Binding-site contacts:
Ligand atom C8 contacts residue TYR192 of chain 1.E at 3.8 Å (hydrophobic).
Ligand atom C7 contacts residue TRP146 of chain 1.E at 3.4 Å (hydrophobic).
Ligand atom C21 contacts residue LEU37 of chain 1.A at 3.8 Å (hydrophobic).
Ligand atom C18 contacts residue TRP54 of chain 1.A at 3.6 Å (hydrophobic).
Ligand atom C9 contacts residue CYS187 of chain 1.E at 3.8 Å (hydrophobic).
Ligand atom C4 contacts residue TRP146 of chain 1.E at 3.0 Å (hydrophobic).
Ligand atom C5 contacts residue LEU107 of chain 1.A at 3.5 Å (hydrophobic).
Ligand atom C3 contacts residue CYS188 of chain 1.E at 3.6 Å (hydrophobic).
Ligand atom C20 contacts residue TRP54 of chain 1.A at 3.6 Å (hydrophobic).
Ligand atom C15 contacts residue SER145 of chain 1.E at 3.8 Å.
Ligand atom C12 contacts residue TYR192 of chain 1.E at 3.7 Å (hydrophobic).
Ligand atom C18 contacts residue TRP146 of chain 1.E at 3.7 Å (hydrophobic).
Ligand atom O1 contacts residue CYS188 of chain 1.E at 2.5 Å (h-bond).
Ligand atom O2 contacts residue TYR185 of chain 1.E at 3.3 Å.
Ligand atom C15 contacts residue TRP146 of chain 1.E at 3.9 Å (hydrophobic).
Ligand atom C2 contacts residue LEU117 of chain 1.A at 3.6 Å (hydrophobic).
Ligand atom C15 contacts residue TYR92 of chain 1.E at 2.9 Å (hydrophobic).
Ligand atom O1 contacts residue CYS187 of chain 1.E at 2.5 Å (h-bond).
Ligand atom C22 contacts residue TRP146 of chain 1.E at 3.6 Å (hydrophobic).
Ligand atom C19 contacts residue TYR92 of chain 1.E at 3.9 Å (hydrophobic).
Ligand atom C6 contacts residue GLN115 of chain 1.A at 3.9 Å.
Ligand atom C20 contacts residue TRP146 of chain 1.E at 4.0 Å (hydrophobic).
Ligand atom C17 contacts residue TYR92 of chain 1.E at 3.9 Å (hydrophobic).
Ligand atom C13 contacts residue TRP146 of chain 1.E at 3.9 Å (hydrophobic).
Ligand atom C1 contacts residue TRP146 of chain 1.E at 3.9 Å (hydrophobic).
Ligand atom C1 contacts residue LEU117 of chain 1.A at 3.9 Å (hydrophobic).
Ligand atom C2 contacts residue LEU107 of chain 1.A at 3.2 Å (hydrophobic).
Ligand atom C3 contacts residue CYS187 of chain 1.E at 3.6 Å (hydrophobic).
Ligand atom C3 contacts residue TYR192 of chain 1.E at 4.0 Å (hydrophobic).
Ligand atom C16 contacts residue TYR92 of chain 1.E at 3.8 Å (hydrophobic).
Ligand atom C13 contacts residue TYR92 of chain 1.E at 2.9 Å (hydrophobic).
Ligand atom C7 contacts residue THR147 of chain 1.E at 3.9 Å.
Ligand atom C16 contacts residue TYR185 of chain 1.E at 3.8 Å (hydrophobic).
Ligand atom C5 contacts residue GLN115 of chain 1.A at 3.8 Å.
Ligand atom C11 contacts residue TYR185 of chain 1.E at 3.8 Å (hydrophobic).
Ligand atom C1 contacts residue LEU107 of chain 1.A at 3.9 Å (hydrophobic).
Ligand atom C8 contacts residue TRP146 of chain 1.E at 3.3 Å (hydrophobic).
Ligand atom C14 contacts residue TRP54 of chain 1.A at 3.8 Å (hydrophobic).
Ligand atom C6 contacts residue LEU117 of chain 1.A at 4.1 Å (hydrophobic).
Ligand atom C5 contacts residue LEU117 of chain 1.A at 3.8 Å (hydrophobic).

Sequence of chain 1.A:
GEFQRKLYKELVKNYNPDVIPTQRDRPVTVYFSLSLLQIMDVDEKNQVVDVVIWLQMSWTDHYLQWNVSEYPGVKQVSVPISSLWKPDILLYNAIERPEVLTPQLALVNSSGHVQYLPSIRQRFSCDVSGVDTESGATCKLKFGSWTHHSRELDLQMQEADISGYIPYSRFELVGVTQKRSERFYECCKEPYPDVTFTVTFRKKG

The small molecule below binds the protein below.
Small molecule (SMILES): CN1[C@@H](CC(=O)c2ccccc2)CCC[C@H]1C[C@H](O)c1ccccc1

Sequence of chain 1.E:
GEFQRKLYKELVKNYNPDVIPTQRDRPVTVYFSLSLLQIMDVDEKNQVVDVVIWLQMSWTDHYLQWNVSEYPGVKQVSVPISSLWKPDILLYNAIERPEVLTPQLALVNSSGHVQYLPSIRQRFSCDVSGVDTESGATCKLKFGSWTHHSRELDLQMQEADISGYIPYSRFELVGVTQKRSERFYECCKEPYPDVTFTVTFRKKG